Binding-site contacts:
Ligand atom C contacts residue ARG442 of chain 8.PA at 4.4 Å.
Ligand atom CG contacts residue GLY495 of chain 8.PA at 4.4 Å.
Ligand atom CG contacts residue ASN492 of chain 8.PA at 4.3 Å.
Ligand atom O contacts residue ARG442 of chain 8.PA at 4.3 Å.
Ligand atom CD2 contacts residue PRO438 of chain 8.PA at 4.4 Å (hydrophobic).
Ligand atom O contacts residue ASN492 of chain 8.PA at 4.2 Å.
Ligand atom N contacts residue SER491 of chain 8.PA at 4.1 Å.
Ligand atom CA contacts residue ARG442 of chain 8.PA at 3.6 Å.
Ligand atom CB contacts residue PHE496 of chain 8.PA at 3.9 Å (hydrophobic).
Ligand atom CE1 contacts residue PRO438 of chain 8.PA at 3.8 Å (hydrophobic).
Ligand atom CD2 contacts residue ARG442 of chain 8.PA at 3.5 Å.
Ligand atom C contacts residue ASN492 of chain 8.PA at 4.0 Å.
Ligand atom CZ contacts residue PHE496 of chain 8.PA at 3.9 Å (hydrophobic).
Ligand atom CD1 contacts residue ILE434 of chain 8.PA at 4.1 Å (hydrophobic).
Ligand atom N contacts residue ASN492 of chain 8.PA at 3.3 Å (h-bond).
Ligand atom CE1 contacts residue ILE434 of chain 8.PA at 3.9 Å (hydrophobic).
Ligand atom CD1 contacts residue PRO438 of chain 8.PA at 4.4 Å (hydrophobic).
Ligand atom CB contacts residue GLY495 of chain 8.PA at 3.9 Å.
Ligand atom CE2 contacts residue ARG442 of chain 8.PA at 3.6 Å.
Ligand atom CD1 contacts residue ASN492 of chain 8.PA at 3.9 Å.
Ligand atom N contacts residue ARG442 of chain 8.PA at 4.2 Å.
Ligand atom O contacts residue PRO438 of chain 8.PA at 4.0 Å.
Ligand atom CE2 contacts residue PRO438 of chain 8.PA at 3.7 Å (hydrophobic).
Ligand atom CG contacts residue PHE496 of chain 8.PA at 4.0 Å (hydrophobic).
Ligand atom CA contacts residue ASN492 of chain 8.PA at 3.3 Å.
Ligand atom CD1 contacts residue PHE496 of chain 8.PA at 3.7 Å (hydrophobic).
Ligand atom CE1 contacts residue PHE496 of chain 8.PA at 3.6 Å (hydrophobic).
Ligand atom CB contacts residue ASN492 of chain 8.PA at 3.8 Å.
Ligand atom CZ contacts residue PRO438 of chain 8.PA at 3.4 Å (hydrophobic).

Sequence of chain 8.PA:
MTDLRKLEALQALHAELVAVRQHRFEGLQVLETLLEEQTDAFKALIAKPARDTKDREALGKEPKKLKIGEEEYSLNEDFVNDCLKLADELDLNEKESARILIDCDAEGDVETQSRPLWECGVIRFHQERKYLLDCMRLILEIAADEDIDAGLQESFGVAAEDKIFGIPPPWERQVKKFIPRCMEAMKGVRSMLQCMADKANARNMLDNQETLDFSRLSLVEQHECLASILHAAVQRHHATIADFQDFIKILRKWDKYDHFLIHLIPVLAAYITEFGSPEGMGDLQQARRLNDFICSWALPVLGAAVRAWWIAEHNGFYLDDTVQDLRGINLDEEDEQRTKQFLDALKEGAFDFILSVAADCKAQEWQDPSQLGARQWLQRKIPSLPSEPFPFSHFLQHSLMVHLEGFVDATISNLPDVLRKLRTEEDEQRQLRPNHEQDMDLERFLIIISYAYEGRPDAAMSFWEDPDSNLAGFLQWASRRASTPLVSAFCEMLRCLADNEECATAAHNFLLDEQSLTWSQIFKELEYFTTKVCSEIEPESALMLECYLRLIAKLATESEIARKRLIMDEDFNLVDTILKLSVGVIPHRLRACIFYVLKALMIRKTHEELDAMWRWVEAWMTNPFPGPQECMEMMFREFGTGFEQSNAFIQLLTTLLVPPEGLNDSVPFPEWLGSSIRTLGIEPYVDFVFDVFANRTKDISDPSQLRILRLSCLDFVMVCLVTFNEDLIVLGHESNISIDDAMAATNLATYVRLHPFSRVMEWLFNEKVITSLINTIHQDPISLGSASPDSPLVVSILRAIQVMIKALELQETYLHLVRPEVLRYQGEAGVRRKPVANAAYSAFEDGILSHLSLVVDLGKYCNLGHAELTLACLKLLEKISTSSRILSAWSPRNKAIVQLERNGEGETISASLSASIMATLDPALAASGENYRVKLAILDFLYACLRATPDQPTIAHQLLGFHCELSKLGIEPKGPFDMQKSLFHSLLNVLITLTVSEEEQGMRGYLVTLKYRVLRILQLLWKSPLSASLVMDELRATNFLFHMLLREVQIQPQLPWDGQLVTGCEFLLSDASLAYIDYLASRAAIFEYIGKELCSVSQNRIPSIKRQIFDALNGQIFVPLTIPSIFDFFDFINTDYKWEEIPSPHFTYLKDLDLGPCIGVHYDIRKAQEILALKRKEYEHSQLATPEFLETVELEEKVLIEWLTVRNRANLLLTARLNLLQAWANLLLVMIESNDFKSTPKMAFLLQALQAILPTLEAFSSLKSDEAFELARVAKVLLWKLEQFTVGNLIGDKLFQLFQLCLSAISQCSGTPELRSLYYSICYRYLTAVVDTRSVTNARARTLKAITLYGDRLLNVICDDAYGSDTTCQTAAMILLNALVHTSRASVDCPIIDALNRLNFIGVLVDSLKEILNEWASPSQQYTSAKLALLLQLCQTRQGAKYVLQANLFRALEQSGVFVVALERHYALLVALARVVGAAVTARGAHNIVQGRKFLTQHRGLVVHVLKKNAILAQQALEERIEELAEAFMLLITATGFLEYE

A protein and the small-molecule ligand that binds it are described below.
Small molecule (SMILES): N[C@@H](Cc1ccccc1)C(=O)NCC=O